Sequence of chain 1.A:
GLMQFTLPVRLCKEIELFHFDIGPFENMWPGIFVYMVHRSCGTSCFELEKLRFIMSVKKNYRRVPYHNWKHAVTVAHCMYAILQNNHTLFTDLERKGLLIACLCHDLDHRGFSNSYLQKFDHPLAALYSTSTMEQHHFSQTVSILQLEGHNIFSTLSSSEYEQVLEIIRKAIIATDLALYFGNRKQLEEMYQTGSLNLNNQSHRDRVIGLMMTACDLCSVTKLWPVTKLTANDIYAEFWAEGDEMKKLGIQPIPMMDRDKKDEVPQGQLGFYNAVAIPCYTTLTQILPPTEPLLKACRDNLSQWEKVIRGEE

Binding-site contacts:
Ligand atom C22 contacts residue MET267 of chain 1.A at 3.6 Å (hydrophobic).
Ligand atom C12 contacts residue ILE246 of chain 1.A at 3.4 Å (hydrophobic).
Ligand atom C12 contacts residue VAL232 of chain 1.A at 3.5 Å (hydrophobic).
Ligand atom C1 contacts residue GLU275 of chain 1.A at 3.8 Å.
Ligand atom N7 contacts residue GLY279 of chain 1.A at 3.4 Å.
Ligand atom C1 contacts residue VAL276 of chain 1.A at 3.7 Å (hydrophobic).
Ligand atom C5 contacts residue MET267 of chain 1.A at 3.7 Å (hydrophobic).
Ligand atom N21 contacts residue GLN280 of chain 1.A at 2.9 Å (h-bond).
Ligand atom C20 contacts residue GLN280 of chain 1.A at 3.7 Å.
Ligand atom C10 contacts residue GLY279 of chain 1.A at 3.8 Å.
Ligand atom N18 contacts residue PHE283 of chain 1.A at 3.5 Å.
Ligand atom C9 contacts residue GLY279 of chain 1.A at 3.5 Å.
Ligand atom C6 contacts residue GLU275 of chain 1.A at 3.6 Å.
Ligand atom C5 contacts residue GLU275 of chain 1.A at 3.9 Å.
Ligand atom N7 contacts residue TYR247 of chain 1.A at 3.8 Å.
Ligand atom C19 contacts residue PHE283 of chain 1.A at 3.7 Å (hydrophobic).
Ligand atom C17 contacts residue PHE283 of chain 1.A at 3.5 Å (hydrophobic).
Ligand atom C6 contacts residue PRO266 of chain 1.A at 3.7 Å (hydrophobic).
Ligand atom C1 contacts residue MET267 of chain 1.A at 3.8 Å (hydrophobic).
Ligand atom C15 contacts residue ILE246 of chain 1.A at 3.5 Å (hydrophobic).
Ligand atom C13 contacts residue ILE246 of chain 1.A at 3.7 Å (hydrophobic).
Ligand atom C3 contacts residue MET267 of chain 1.A at 3.6 Å (hydrophobic).
Ligand atom N2 contacts residue MET267 of chain 1.A at 3.8 Å.
Ligand atom C11 contacts residue TYR247 of chain 1.A at 3.0 Å (hydrophobic).
Ligand atom C5 contacts residue PRO266 of chain 1.A at 3.8 Å (hydrophobic).
Ligand atom C4 contacts residue MET267 of chain 1.A at 3.9 Å (hydrophobic).
Ligand atom C23 contacts residue GLN280 of chain 1.A at 3.5 Å.
Ligand atom N7 contacts residue MET267 of chain 1.A at 3.8 Å.
Ligand atom C11 contacts residue GLY279 of chain 1.A at 3.9 Å.
Ligand atom C14 contacts residue LEU229 of chain 1.A at 3.8 Å (hydrophobic).
Ligand atom C23 contacts residue PHE250 of chain 1.A at 3.8 Å (hydrophobic).
Ligand atom C16 contacts residue PHE283 of chain 1.A at 3.6 Å (hydrophobic).
Ligand atom C3 contacts residue TYR247 of chain 1.A at 3.7 Å (hydrophobic).
Ligand atom C22 contacts residue PHE250 of chain 1.A at 3.8 Å (hydrophobic).
Ligand atom C1 contacts residue TYR247 of chain 1.A at 3.4 Å (hydrophobic).
Ligand atom N2 contacts residue TYR247 of chain 1.A at 2.7 Å (h-bond).
Ligand atom C24 contacts residue PHE283 of chain 1.A at 3.5 Å (hydrophobic).
Ligand atom C15 contacts residue GLN280 of chain 1.A at 3.6 Å.
Ligand atom C4 contacts residue GLY279 of chain 1.A at 3.8 Å.
Ligand atom C3 contacts residue GLY279 of chain 1.A at 3.5 Å.

The small molecule below binds the protein below.
Small molecule (SMILES): Cc1nc2ccccc2nc1CC[C@H]1CCN(c2ccccn2)C1